Sequence of chain 1.C:
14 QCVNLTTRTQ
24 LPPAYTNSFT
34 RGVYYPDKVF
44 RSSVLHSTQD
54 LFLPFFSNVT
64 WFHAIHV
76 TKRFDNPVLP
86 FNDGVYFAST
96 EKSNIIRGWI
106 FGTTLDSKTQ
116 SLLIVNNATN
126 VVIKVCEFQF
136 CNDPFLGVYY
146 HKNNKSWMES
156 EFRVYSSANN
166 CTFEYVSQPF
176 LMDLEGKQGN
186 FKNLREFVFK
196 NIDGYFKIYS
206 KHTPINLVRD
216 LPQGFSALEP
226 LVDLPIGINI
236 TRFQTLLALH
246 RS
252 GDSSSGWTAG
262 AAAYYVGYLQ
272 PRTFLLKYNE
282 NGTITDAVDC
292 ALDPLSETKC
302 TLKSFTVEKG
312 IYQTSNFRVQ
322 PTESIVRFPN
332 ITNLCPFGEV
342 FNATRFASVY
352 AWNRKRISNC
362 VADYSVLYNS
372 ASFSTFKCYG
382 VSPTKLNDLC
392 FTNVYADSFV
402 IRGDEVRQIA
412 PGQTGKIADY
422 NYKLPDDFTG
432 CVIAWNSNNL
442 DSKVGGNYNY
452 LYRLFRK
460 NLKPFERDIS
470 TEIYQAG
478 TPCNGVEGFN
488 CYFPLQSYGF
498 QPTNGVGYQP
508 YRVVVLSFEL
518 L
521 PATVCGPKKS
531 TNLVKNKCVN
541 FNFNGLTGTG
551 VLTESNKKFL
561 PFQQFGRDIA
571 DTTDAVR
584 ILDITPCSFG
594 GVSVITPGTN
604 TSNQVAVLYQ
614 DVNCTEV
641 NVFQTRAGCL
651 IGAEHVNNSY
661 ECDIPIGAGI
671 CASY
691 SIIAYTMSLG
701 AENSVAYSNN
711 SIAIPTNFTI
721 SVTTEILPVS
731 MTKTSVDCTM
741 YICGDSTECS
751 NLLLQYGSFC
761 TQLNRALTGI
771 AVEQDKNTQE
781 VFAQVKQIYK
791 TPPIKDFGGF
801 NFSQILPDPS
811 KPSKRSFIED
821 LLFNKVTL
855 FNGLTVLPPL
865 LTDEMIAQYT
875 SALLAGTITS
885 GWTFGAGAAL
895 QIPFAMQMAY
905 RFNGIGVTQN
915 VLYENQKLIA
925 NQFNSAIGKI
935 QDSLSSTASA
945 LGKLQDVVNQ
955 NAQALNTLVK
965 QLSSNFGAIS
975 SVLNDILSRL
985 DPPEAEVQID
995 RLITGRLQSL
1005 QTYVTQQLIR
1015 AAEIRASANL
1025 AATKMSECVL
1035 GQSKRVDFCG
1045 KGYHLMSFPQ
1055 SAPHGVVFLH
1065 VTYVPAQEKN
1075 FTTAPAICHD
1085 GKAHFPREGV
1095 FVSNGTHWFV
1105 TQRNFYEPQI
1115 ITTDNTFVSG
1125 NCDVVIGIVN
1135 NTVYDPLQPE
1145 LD

This small molecule binds to this protein.
Small molecule (SMILES): CC(=O)N[C@@H]1[C@@H](O)[C@H](O)[C@@H](CO)O[C@H]1O

Binding-site contacts:
Ligand atom C1 contacts residue ASN343 of chain 1.C at 1.4 Å.
Ligand atom C8 contacts residue ASN343 of chain 1.C at 4.4 Å.
Ligand atom O4 contacts residue SER371 of chain 1.C at 4.1 Å.
Ligand atom O5 contacts residue ASN343 of chain 1.C at 2.4 Å (h-bond).
Ligand atom C8 contacts residue GLY339 of chain 1.C at 4.0 Å.
Ligand atom C4 contacts residue ASN343 of chain 1.C at 4.2 Å.
Ligand atom C8 contacts residue PHE338 of chain 1.C at 3.6 Å (hydrophobic).
Ligand atom C2 contacts residue ASN343 of chain 1.C at 2.5 Å.
Ligand atom C5 contacts residue ASN343 of chain 1.C at 3.7 Å.
Ligand atom N2 contacts residue ASN343 of chain 1.C at 2.9 Å (h-bond).
Ligand atom O7 contacts residue ASN343 of chain 1.C at 3.1 Å (h-bond).
Ligand atom C7 contacts residue ASN343 of chain 1.C at 3.2 Å.
Ligand atom C3 contacts residue ASN343 of chain 1.C at 3.8 Å.
Ligand atom O7 contacts residue GLY339 of chain 1.C at 4.3 Å.